This protein binds this small molecule.
Small molecule (SMILES): CC(=O)N[C@@H]1[C@@H](O)[C@H](O)[C@@H](CO)O[C@H]1O

Sequence of chain 1.B:
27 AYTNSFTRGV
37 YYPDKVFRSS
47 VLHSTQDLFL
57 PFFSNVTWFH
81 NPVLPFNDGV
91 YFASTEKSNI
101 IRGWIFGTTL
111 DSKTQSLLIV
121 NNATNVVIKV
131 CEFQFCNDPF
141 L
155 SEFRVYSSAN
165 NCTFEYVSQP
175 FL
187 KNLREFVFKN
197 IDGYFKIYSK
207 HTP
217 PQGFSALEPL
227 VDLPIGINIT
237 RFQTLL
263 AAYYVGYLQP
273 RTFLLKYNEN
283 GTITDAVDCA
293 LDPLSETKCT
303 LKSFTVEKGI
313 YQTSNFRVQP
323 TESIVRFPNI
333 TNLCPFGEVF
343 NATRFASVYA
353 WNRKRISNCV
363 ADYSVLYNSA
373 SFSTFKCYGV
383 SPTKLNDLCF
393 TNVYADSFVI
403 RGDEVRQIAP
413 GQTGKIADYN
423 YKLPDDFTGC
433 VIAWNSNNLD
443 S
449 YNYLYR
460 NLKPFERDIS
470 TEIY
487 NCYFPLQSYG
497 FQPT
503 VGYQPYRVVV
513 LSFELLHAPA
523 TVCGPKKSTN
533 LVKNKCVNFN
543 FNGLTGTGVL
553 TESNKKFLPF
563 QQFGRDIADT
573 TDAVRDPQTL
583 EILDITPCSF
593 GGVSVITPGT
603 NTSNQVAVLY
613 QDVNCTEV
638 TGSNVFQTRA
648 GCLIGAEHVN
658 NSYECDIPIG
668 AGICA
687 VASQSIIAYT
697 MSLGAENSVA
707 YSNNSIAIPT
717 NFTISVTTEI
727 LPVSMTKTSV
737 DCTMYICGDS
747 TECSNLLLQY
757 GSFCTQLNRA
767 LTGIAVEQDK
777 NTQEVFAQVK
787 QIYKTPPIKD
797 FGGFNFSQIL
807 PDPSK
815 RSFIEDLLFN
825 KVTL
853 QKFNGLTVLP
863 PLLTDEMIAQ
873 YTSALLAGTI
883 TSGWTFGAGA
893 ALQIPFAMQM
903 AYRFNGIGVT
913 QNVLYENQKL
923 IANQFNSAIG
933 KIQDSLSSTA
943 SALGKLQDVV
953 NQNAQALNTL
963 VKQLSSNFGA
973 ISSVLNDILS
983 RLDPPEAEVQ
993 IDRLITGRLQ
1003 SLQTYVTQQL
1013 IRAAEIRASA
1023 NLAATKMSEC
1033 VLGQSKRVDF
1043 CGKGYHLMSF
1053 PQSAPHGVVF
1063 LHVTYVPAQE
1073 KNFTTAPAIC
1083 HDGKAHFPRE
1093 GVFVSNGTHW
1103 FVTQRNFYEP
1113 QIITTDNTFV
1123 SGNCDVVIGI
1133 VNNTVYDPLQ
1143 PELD

Binding-site contacts:
Ligand atom C8 contacts residue ASN234 of chain 1.B at 4.0 Å.
Ligand atom O5 contacts residue ASN234 of chain 1.B at 2.4 Å (h-bond).
Ligand atom C7 contacts residue ASN234 of chain 1.B at 3.6 Å.
Ligand atom C8 contacts residue GLY232 of chain 1.B at 3.2 Å.
Ligand atom C2 contacts residue ASN234 of chain 1.B at 2.4 Å.
Ligand atom O7 contacts residue ASN234 of chain 1.B at 4.0 Å.
Ligand atom C3 contacts residue ASN234 of chain 1.B at 3.8 Å.
Ligand atom C4 contacts residue ASN234 of chain 1.B at 4.2 Å.
Ligand atom C1 contacts residue ASN234 of chain 1.B at 1.4 Å.
Ligand atom C5 contacts residue ASN234 of chain 1.B at 3.7 Å.
Ligand atom N2 contacts residue ASN234 of chain 1.B at 2.8 Å (h-bond).
Ligand atom C8 contacts residue ILE233 of chain 1.B at 4.2 Å (hydrophobic).